Binding-site contacts:
Ligand atom C4 contacts residue ASN61 of chain 1.J at 4.2 Å.
Ligand atom C7 contacts residue ASN61 of chain 1.J at 3.3 Å.
Ligand atom O5 contacts residue TYR28 of chain 1.J at 3.8 Å.
Ligand atom C5 contacts residue ASN61 of chain 1.J at 3.6 Å.
Ligand atom C8 contacts residue ASN30 of chain 1.J at 3.5 Å.
Ligand atom C1 contacts residue ASN61 of chain 1.J at 1.4 Å.
Ligand atom C5 contacts residue TYR28 of chain 1.J at 3.7 Å (hydrophobic).
Ligand atom C6 contacts residue TYR28 of chain 1.J at 4.2 Å (hydrophobic).
Ligand atom C2 contacts residue ASN61 of chain 1.J at 2.5 Å.
Ligand atom O5 contacts residue ASN61 of chain 1.J at 2.4 Å (h-bond).
Ligand atom N2 contacts residue ASN61 of chain 1.J at 3.0 Å (h-bond).
Ligand atom O7 contacts residue ASN61 of chain 1.J at 3.5 Å (h-bond).
Ligand atom C8 contacts residue THR29 of chain 1.J at 3.8 Å.
Ligand atom C1 contacts residue TYR28 of chain 1.J at 3.9 Å (hydrophobic).
Ligand atom C8 contacts residue ASN61 of chain 1.J at 3.8 Å.
Ligand atom C8 contacts residue SER60 of chain 1.J at 3.9 Å.
Ligand atom C3 contacts residue ASN61 of chain 1.J at 3.8 Å.

A small-molecule ligand and the protein it binds are described below.
Small molecule (SMILES): CC(=O)N[C@@H]1[C@@H](O)[C@H](O)[C@@H](CO)O[C@H]1O

Sequence of chain 1.J:
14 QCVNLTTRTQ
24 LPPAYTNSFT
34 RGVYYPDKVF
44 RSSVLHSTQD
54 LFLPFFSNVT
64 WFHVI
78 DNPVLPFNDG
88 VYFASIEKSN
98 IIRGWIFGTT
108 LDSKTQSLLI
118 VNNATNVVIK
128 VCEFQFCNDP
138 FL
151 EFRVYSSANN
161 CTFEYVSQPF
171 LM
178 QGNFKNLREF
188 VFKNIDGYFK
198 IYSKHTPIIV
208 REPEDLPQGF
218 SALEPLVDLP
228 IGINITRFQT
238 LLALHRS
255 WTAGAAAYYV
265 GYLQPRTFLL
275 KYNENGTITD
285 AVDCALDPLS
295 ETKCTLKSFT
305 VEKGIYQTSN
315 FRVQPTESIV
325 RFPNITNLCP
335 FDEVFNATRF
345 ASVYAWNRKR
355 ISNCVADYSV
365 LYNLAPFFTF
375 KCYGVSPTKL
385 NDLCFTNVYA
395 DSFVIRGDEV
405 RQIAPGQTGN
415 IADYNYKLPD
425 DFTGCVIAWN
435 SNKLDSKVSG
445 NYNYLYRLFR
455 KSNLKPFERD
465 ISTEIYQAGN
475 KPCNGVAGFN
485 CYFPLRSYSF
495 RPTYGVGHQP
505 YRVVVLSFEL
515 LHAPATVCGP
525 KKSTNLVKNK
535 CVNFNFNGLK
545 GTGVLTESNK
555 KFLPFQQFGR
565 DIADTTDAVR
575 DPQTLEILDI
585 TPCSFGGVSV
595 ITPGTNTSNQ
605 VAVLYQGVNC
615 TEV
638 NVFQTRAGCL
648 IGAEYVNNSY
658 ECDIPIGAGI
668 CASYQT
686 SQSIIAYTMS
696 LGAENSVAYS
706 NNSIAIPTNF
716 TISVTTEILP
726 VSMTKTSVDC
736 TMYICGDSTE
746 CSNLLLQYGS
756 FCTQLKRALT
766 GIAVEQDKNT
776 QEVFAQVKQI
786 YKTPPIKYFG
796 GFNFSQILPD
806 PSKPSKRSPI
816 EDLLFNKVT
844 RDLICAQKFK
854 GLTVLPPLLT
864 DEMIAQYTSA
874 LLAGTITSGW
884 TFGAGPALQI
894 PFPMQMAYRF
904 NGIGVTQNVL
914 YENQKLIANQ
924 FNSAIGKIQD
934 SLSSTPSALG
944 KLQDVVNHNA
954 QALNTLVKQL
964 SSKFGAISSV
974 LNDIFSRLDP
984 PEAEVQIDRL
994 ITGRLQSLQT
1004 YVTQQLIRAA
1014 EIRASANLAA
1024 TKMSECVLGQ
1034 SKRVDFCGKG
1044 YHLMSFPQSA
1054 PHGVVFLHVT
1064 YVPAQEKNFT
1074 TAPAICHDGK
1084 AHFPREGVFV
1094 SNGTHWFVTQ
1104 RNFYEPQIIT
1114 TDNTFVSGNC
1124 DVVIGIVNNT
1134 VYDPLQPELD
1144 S